Binding-site contacts:
Ligand atom C2 contacts residue PHE140 of chain 2.A at 3.6 Å (hydrophobic).
Ligand atom C11 contacts residue MET165 of chain 2.A at 3.6 Å (hydrophobic).
Ligand atom C8 contacts residue GLN189 of chain 2.A at 3.6 Å.
Ligand atom C2 contacts residue GLU166 of chain 2.A at 3.4 Å.
Ligand atom C contacts residue GLU166 of chain 2.A at 3.5 Å.
Ligand atom C2 contacts residue LEU141 of chain 2.A at 3.5 Å (hydrophobic).
Ligand atom C1 contacts residue GLU166 of chain 2.A at 3.8 Å.
Ligand atom CL contacts residue HIS41 of chain 2.A at 3.4 Å.
Ligand atom O contacts residue MET165 of chain 2.A at 3.2 Å.
Ligand atom C10 contacts residue GLN189 of chain 2.A at 4.0 Å.
Ligand atom C4 contacts residue GLU166 of chain 2.A at 3.7 Å.
Ligand atom CL contacts residue HIS164 of chain 2.A at 3.9 Å.
Ligand atom C3 contacts residue GLU166 of chain 2.A at 3.5 Å.
Ligand atom C3 contacts residue PHE140 of chain 2.A at 3.1 Å (hydrophobic).
Ligand atom C3 contacts residue LEU141 of chain 2.A at 3.7 Å (hydrophobic).
Ligand atom N contacts residue HIS163 of chain 2.A at 2.7 Å (h-bond).
Ligand atom N1 contacts residue CYS145 of chain 2.A at 3.7 Å.
Ligand atom C1 contacts residue ASN142 of chain 2.A at 3.9 Å.
Ligand atom C6 contacts residue MET165 of chain 2.A at 4.0 Å (hydrophobic).
Ligand atom C2 contacts residue ASN142 of chain 2.A at 3.7 Å.
Ligand atom C10 contacts residue ARG188 of chain 2.A at 3.6 Å.
Ligand atom C10 contacts residue MET49 of chain 2.A at 3.4 Å (hydrophobic).
Ligand atom C12 contacts residue HIS41 of chain 2.A at 3.8 Å.
Ligand atom C4 contacts residue MET165 of chain 2.A at 3.9 Å (hydrophobic).
Ligand atom N contacts residue GLU166 of chain 2.A at 3.6 Å.
Ligand atom C12 contacts residue MET165 of chain 2.A at 3.6 Å (hydrophobic).
Ligand atom C12 contacts residue HIS164 of chain 2.A at 3.4 Å.
Ligand atom CL contacts residue MET49 of chain 2.A at 4.0 Å.
Ligand atom C9 contacts residue MET49 of chain 2.A at 3.9 Å (hydrophobic).
Ligand atom O contacts residue GLU166 of chain 2.A at 2.9 Å (salt-bridge).
Ligand atom C contacts residue ASN142 of chain 2.A at 3.9 Å.
Ligand atom C4 contacts residue CYS145 of chain 2.A at 3.7 Å (hydrophobic).
Ligand atom C4 contacts residue HIS163 of chain 2.A at 3.2 Å.
Ligand atom C3 contacts residue HIS163 of chain 2.A at 3.8 Å.
Ligand atom N contacts residue SER144 of chain 2.A at 3.9 Å.
Ligand atom C11 contacts residue MET49 of chain 2.A at 3.5 Å (hydrophobic).
Ligand atom CL contacts residue MET165 of chain 2.A at 3.8 Å.
Ligand atom CL contacts residue ASP187 of chain 2.A at 3.1 Å.
Ligand atom N contacts residue PHE140 of chain 2.A at 3.7 Å.
Ligand atom C9 contacts residue GLN189 of chain 2.A at 3.6 Å.

Sequence of chain 1.A:
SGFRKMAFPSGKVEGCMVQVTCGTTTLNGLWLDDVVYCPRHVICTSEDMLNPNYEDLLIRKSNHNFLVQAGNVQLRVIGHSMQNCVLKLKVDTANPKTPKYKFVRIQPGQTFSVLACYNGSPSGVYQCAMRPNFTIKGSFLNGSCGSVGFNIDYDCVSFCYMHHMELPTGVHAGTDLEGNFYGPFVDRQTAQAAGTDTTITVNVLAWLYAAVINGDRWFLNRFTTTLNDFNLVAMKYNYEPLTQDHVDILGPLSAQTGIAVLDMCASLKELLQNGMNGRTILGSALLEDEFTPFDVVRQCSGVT

The small molecule below binds the protein below.
Small molecule (SMILES): Cc1ccncc1NC(=O)Nc1cccc(Cl)c1

Sequence of chain 2.A:
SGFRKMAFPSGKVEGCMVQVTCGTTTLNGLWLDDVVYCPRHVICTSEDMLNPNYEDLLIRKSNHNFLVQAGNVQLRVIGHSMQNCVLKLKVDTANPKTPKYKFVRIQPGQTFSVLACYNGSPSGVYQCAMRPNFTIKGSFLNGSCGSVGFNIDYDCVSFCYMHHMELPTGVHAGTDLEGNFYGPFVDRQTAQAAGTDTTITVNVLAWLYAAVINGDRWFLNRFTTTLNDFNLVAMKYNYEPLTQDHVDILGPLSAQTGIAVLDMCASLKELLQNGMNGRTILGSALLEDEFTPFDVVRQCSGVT